This protein binds this small molecule.
Small molecule (SMILES): CC(=O)N[C@H]1[C@H](O[C@H]2[C@H](O)[C@@H](NC(C)=O)CO[C@@H]2CO)O[C@H](CO)[C@@H](O)[C@@H]1O

Binding-site contacts:
Ligand atom N2 contacts residue GLU57 of chain 1.H at 4.0 Å.
Ligand atom C7 contacts residue GLU57 of chain 1.H at 4.3 Å.
Ligand atom O7 contacts residue ASN58 of chain 1.H at 3.7 Å.
Ligand atom N2 contacts residue ASN58 of chain 1.H at 2.9 Å (h-bond).
Ligand atom C3 contacts residue ASN58 of chain 1.H at 3.8 Å.
Ligand atom O7 contacts residue SER17 of chain 1.L at 2.9 Å (h-bond).
Ligand atom C7 contacts residue GLY16 of chain 1.L at 4.4 Å.
Ligand atom C4 contacts residue ASN58 of chain 1.H at 4.2 Å.
Ligand atom C2 contacts residue ASN58 of chain 1.H at 2.5 Å.
Ligand atom O6 contacts residue ASN58 of chain 1.H at 4.2 Å.
Ligand atom C7 contacts residue ASN58 of chain 1.H at 3.5 Å.
Ligand atom C8 contacts residue GLU57 of chain 1.H at 3.5 Å.
Ligand atom O5 contacts residue ASN58 of chain 1.H at 2.3 Å (h-bond).
Ligand atom C5 contacts residue ASN58 of chain 1.H at 3.6 Å.
Ligand atom O7 contacts residue GLY16 of chain 1.L at 3.7 Å.
Ligand atom C8 contacts residue SER17 of chain 1.L at 3.8 Å.
Ligand atom C7 contacts residue SER17 of chain 1.L at 3.7 Å.
Ligand atom C1 contacts residue ASN58 of chain 1.H at 1.4 Å.

Sequence of chain 1.L:
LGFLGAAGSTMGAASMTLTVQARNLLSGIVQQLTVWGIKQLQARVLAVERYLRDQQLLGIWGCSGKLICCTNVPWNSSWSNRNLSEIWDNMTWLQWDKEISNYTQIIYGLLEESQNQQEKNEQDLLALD

Sequence of chain 1.H:
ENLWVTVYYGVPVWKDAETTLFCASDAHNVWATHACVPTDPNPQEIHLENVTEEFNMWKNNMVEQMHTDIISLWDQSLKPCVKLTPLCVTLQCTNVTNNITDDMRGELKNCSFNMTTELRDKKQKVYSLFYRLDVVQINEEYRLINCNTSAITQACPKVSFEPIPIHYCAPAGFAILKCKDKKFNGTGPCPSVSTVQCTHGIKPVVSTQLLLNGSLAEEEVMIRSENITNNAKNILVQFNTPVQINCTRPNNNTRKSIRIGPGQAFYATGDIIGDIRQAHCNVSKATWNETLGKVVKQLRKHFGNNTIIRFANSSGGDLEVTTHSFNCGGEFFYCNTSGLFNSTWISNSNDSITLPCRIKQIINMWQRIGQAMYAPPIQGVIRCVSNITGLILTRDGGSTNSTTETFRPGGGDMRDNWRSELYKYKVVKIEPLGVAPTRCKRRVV